Sequence of chain 1.C:
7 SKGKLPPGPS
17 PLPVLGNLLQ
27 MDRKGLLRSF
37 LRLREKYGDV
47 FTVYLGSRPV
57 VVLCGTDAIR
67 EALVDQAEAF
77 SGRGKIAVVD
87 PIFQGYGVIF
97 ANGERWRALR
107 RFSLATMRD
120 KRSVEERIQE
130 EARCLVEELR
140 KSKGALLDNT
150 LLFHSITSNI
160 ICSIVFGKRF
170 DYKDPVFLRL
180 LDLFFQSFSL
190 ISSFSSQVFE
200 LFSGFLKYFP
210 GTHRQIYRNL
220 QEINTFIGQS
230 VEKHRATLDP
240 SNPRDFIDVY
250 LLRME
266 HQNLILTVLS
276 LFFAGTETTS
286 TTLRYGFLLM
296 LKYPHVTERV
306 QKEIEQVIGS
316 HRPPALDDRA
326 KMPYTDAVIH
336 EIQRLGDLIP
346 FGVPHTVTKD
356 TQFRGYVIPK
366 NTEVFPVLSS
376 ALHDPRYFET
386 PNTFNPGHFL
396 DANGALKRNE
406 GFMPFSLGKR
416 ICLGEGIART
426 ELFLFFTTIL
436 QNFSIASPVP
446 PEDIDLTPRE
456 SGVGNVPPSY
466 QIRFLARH

Binding-site contacts:
Ligand atom CDE contacts residue LEU205 of chain 1.D at 3.7 Å (hydrophobic).
Ligand atom NAB contacts residue LEU51 of chain 1.C at 3.9 Å.
Ligand atom CDD contacts residue PRO349 of chain 1.C at 4.0 Å (hydrophobic).
Ligand atom CCC contacts residue PHE208 of chain 1.D at 3.6 Å (hydrophobic).
Ligand atom CCA contacts residue LEU32 of chain 1.C at 3.5 Å (hydrophobic).
Ligand atom NAD contacts residue ASN23 of chain 1.C at 4.0 Å.
Ligand atom CDD contacts residue PB21 of chain 1.R at 3.9 Å.
Ligand atom CDF contacts residue PB21 of chain 1.R at 3.3 Å.
Ligand atom CDD contacts residue VAL458 of chain 1.C at 3.4 Å (hydrophobic).
Ligand atom CDC contacts residue PHE370 of chain 1.C at 4.0 Å (hydrophobic).
Ligand atom CCE contacts residue LEU51 of chain 1.C at 3.8 Å (hydrophobic).
Ligand atom CDC contacts residue PHE346 of chain 1.C at 4.0 Å (hydrophobic).
Ligand atom NAD contacts residue LEU51 of chain 1.C at 3.1 Å.
Ligand atom CAE contacts residue LEU24 of chain 1.C at 3.5 Å (hydrophobic).
Ligand atom NAD contacts residue LEU24 of chain 1.C at 3.8 Å.
Ligand atom CAC contacts residue LEU51 of chain 1.C at 3.1 Å (hydrophobic).
Ligand atom CCD contacts residue THR211 of chain 1.D at 3.9 Å.
Ligand atom CDC contacts residue VAL458 of chain 1.C at 3.2 Å (hydrophobic).
Ligand atom CCB contacts residue PRO209 of chain 1.D at 3.6 Å (hydrophobic).
Ligand atom CDE contacts residue LYS206 of chain 1.D at 3.6 Å.
Ligand atom CAA contacts residue PRO209 of chain 1.D at 3.9 Å (hydrophobic).
Ligand atom CDA contacts residue PHE370 of chain 1.C at 3.9 Å (hydrophobic).
Ligand atom CCD contacts residue LEU51 of chain 1.C at 3.8 Å (hydrophobic).
Ligand atom CCF contacts residue LEU32 of chain 1.C at 3.6 Å (hydrophobic).
Ligand atom CCB contacts residue PHE208 of chain 1.D at 4.0 Å (hydrophobic).
Ligand atom NAD contacts residue TYR50 of chain 1.C at 3.1 Å (h-bond).
Ligand atom CAA contacts residue LEU32 of chain 1.C at 3.5 Å (hydrophobic).
Ligand atom CAF contacts residue LEU24 of chain 1.C at 3.8 Å (hydrophobic).
Ligand atom CCB contacts residue THR211 of chain 1.D at 3.0 Å.
Ligand atom CCC contacts residue THR211 of chain 1.D at 2.7 Å.
Ligand atom CAE contacts residue TYR50 of chain 1.C at 3.5 Å (hydrophobic).
Ligand atom CCE contacts residue PHE370 of chain 1.C at 4.0 Å (hydrophobic).
Ligand atom CAA contacts residue GLY210 of chain 1.D at 3.8 Å.
Ligand atom CAF contacts residue PRO209 of chain 1.D at 3.5 Å (hydrophobic).
Ligand atom CDE contacts residue PB21 of chain 1.R at 2.9 Å.
Ligand atom CDB contacts residue VAL458 of chain 1.C at 3.7 Å (hydrophobic).
Ligand atom CDB contacts residue PHE370 of chain 1.C at 3.8 Å (hydrophobic).
Ligand atom CCF contacts residue LEU51 of chain 1.C at 3.9 Å (hydrophobic).
Ligand atom CDF contacts residue LYS206 of chain 1.D at 3.7 Å.
Ligand atom CAE contacts residue LEU51 of chain 1.C at 3.8 Å (hydrophobic).

Sequence of chain 1.D:
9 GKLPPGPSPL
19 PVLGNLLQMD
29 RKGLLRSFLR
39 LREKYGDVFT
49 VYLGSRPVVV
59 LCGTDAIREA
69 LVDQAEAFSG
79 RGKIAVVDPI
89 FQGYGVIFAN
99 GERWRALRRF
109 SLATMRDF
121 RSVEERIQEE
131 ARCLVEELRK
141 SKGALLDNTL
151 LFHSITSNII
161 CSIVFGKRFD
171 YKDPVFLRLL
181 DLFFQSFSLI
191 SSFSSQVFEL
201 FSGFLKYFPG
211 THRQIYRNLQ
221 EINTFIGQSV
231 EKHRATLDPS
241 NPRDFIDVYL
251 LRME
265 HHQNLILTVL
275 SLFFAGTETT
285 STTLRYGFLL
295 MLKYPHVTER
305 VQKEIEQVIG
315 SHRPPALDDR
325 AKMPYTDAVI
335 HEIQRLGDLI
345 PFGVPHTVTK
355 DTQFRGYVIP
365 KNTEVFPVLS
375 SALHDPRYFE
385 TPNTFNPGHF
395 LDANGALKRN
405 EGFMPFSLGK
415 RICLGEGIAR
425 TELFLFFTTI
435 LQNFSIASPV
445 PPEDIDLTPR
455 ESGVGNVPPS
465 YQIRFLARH

The small molecule below binds the protein below.
Small molecule (SMILES): c1ccc(-c2ccc(Cn3ccnc3)cc2)cc1